Binding-site contacts:
Ligand atom C2' contacts residue ASN40 of chain 1.P at 3.2 Å.
Ligand atom O6 contacts residue LEU159 of chain 1.P at 3.4 Å (h-bond).
Ligand atom O3A contacts residue GLY26 of chain 1.P at 3.1 Å (h-bond).
Ligand atom S1G contacts residue THR46 of chain 1.P at 3.4 Å (h-bond).
Ligand atom N2 contacts residue LEU159 of chain 1.P at 3.5 Å.
Ligand atom O3G contacts residue MG1 of chain 1.BB at 1.9 Å.
Ligand atom O2B contacts residue THR46 of chain 1.P at 3.4 Å (h-bond).
Ligand atom N1 contacts residue LEU159 of chain 1.P at 3.6 Å.
Ligand atom N1 contacts residue ASP130 of chain 1.P at 3.0 Å (salt-bridge).
Ligand atom O3A contacts residue LYS27 of chain 1.P at 3.4 Å (salt-bridge).
Ligand atom S1G contacts residue SER45 of chain 1.P at 3.3 Å.
Ligand atom O6 contacts residue LYS128 of chain 1.P at 3.5 Å.
Ligand atom O6 contacts residue ASN127 of chain 1.P at 3.3 Å (h-bond).
Ligand atom O2' contacts residue ASN40 of chain 1.P at 2.2 Å (h-bond).
Ligand atom C4 contacts residue PHE39 of chain 1.P at 3.5 Å (hydrophobic).
Ligand atom O3' contacts residue LEU41 of chain 1.P at 2.1 Å (h-bond).
Ligand atom O3G contacts residue SER28 of chain 1.P at 3.2 Å (h-bond).
Ligand atom PG contacts residue THR46 of chain 1.P at 3.5 Å.
Ligand atom C3' contacts residue LEU41 of chain 1.P at 3.2 Å (hydrophobic).
Ligand atom O6 contacts residue ALA158 of chain 1.P at 3.0 Å (h-bond).
Ligand atom O3B contacts residue GLY24 of chain 1.P at 3.3 Å (h-bond).
Ligand atom C3' contacts residue SER43 of chain 1.P at 3.5 Å.
Ligand atom N7 contacts residue ASN127 of chain 1.P at 3.4 Å (h-bond).
Ligand atom O2' contacts residue LEU41 of chain 1.P at 2.8 Å.
Ligand atom C5 contacts residue PHE39 of chain 1.P at 3.5 Å (hydrophobic).
Ligand atom PG contacts residue MG1 of chain 1.BB at 3.5 Å.
Ligand atom N2 contacts residue ASP130 of chain 1.P at 3.1 Å (salt-bridge).
Ligand atom O1B contacts residue LYS27 of chain 1.P at 3.1 Å (salt-bridge).
Ligand atom O1B contacts residue GLY26 of chain 1.P at 3.3 Å (h-bond).
Ligand atom PB contacts residue LYS27 of chain 1.P at 3.6 Å.
Ligand atom O1A contacts residue SER28 of chain 1.P at 3.4 Å.
Ligand atom O3G contacts residue THR46 of chain 1.P at 2.0 Å (h-bond).
Ligand atom C6 contacts residue LYS128 of chain 1.P at 3.5 Å.
Ligand atom O2' contacts residue PHE39 of chain 1.P at 3.5 Å.
Ligand atom O1A contacts residue ASN29 of chain 1.P at 2.4 Å (h-bond).
Ligand atom N7 contacts residue PHE39 of chain 1.P at 3.5 Å.
Ligand atom O2G contacts residue GLY72 of chain 1.P at 3.1 Å (h-bond).
Ligand atom C8 contacts residue GLY26 of chain 1.P at 3.6 Å.
Ligand atom O2B contacts residue SER28 of chain 1.P at 2.5 Å (h-bond).
Ligand atom O2B contacts residue MG1 of chain 1.BB at 2.4 Å.

Sequence of chain 1.P:
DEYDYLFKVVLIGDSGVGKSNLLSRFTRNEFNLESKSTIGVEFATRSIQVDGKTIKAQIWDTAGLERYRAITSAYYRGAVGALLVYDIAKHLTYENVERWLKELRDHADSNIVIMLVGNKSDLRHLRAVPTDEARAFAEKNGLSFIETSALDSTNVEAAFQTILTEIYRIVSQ

Sequence of chain 1.O:
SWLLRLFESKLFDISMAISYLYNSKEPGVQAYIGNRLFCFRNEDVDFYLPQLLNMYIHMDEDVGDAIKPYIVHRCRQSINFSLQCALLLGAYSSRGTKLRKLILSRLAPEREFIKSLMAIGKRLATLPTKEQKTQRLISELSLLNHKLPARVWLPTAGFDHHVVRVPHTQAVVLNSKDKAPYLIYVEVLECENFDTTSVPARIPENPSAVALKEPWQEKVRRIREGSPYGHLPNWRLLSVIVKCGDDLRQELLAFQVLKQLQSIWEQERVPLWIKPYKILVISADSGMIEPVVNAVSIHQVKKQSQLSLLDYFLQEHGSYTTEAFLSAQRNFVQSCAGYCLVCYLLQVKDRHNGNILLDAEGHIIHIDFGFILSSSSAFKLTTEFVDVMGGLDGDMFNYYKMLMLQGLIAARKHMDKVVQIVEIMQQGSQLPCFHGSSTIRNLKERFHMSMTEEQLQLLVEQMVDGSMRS

This small molecule binds to this protein.
Small molecule (SMILES): Nc1nc2c(ncn2[C@@H]2O[C@H](CO[P](=O)(O)O[P](=O)(O)OP(O)(O)=S)[C@@H](O)[C@H]2O)c(=O)[nH]1